Sequence of chain 1.A:
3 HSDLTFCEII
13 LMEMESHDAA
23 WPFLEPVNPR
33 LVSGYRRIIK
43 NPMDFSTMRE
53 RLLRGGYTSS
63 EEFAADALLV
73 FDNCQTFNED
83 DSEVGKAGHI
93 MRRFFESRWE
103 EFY

Binding-site contacts:
Ligand atom O11 contacts residue VAL29 of chain 1.A at 4.2 Å.
Ligand atom C12 contacts residue VAL29 of chain 1.A at 4.5 Å (hydrophobic).
Ligand atom C01 contacts residue PRO24 of chain 1.A at 4.2 Å (hydrophobic).
Ligand atom CL contacts residue VAL34 of chain 1.A at 3.7 Å.
Ligand atom C07 contacts residue VAL86 of chain 1.A at 4.3 Å (hydrophobic).
Ligand atom C09 contacts residue VAL86 of chain 1.A at 4.5 Å (hydrophobic).
Ligand atom O05 contacts residue VAL34 of chain 1.A at 4.5 Å.
Ligand atom N08 contacts residue VAL29 of chain 1.A at 3.4 Å.
Ligand atom C04 contacts residue VAL86 of chain 1.A at 4.4 Å (hydrophobic).
Ligand atom C10 contacts residue PHE79 of chain 1.A at 4.4 Å (hydrophobic).
Ligand atom C12 contacts residue PHE79 of chain 1.A at 3.8 Å (hydrophobic).
Ligand atom C13 contacts residue VAL86 of chain 1.A at 4.0 Å (hydrophobic).
Ligand atom O03 contacts residue PRO24 of chain 1.A at 3.9 Å.
Ligand atom O11 contacts residue PHE79 of chain 1.A at 4.0 Å.
Ligand atom C09 contacts residue VAL29 of chain 1.A at 3.5 Å (hydrophobic).
Ligand atom C06 contacts residue VAL86 of chain 1.A at 4.0 Å (hydrophobic).
Ligand atom CL contacts residue VAL86 of chain 1.A at 4.5 Å.
Ligand atom C10 contacts residue VAL86 of chain 1.A at 4.0 Å (hydrophobic).
Ligand atom O03 contacts residue TRP23 of chain 1.A at 4.2 Å.
Ligand atom C13 contacts residue ASN80 of chain 1.A at 4.4 Å.
Ligand atom C10 contacts residue ASN80 of chain 1.A at 3.6 Å.
Ligand atom C06 contacts residue VAL29 of chain 1.A at 4.4 Å (hydrophobic).
Ligand atom O11 contacts residue ASN80 of chain 1.A at 3.0 Å (h-bond).
Ligand atom C12 contacts residue TYR37 of chain 1.A at 4.5 Å (hydrophobic).
Ligand atom C01 contacts residue TRP23 of chain 1.A at 3.5 Å (hydrophobic).
Ligand atom C09 contacts residue PRO24 of chain 1.A at 3.4 Å (hydrophobic).
Ligand atom C07 contacts residue PRO24 of chain 1.A at 3.3 Å (hydrophobic).
Ligand atom C13 contacts residue VAL34 of chain 1.A at 4.3 Å (hydrophobic).
Ligand atom C09 contacts residue PHE25 of chain 1.A at 3.8 Å (hydrophobic).
Ligand atom C07 contacts residue VAL29 of chain 1.A at 3.7 Å (hydrophobic).
Ligand atom C12 contacts residue ASN80 of chain 1.A at 3.6 Å.
Ligand atom O11 contacts residue TYR37 of chain 1.A at 3.5 Å.
Ligand atom C12 contacts residue VAL86 of chain 1.A at 4.3 Å (hydrophobic).
Ligand atom N08 contacts residue PRO24 of chain 1.A at 3.8 Å.
Ligand atom N08 contacts residue VAL86 of chain 1.A at 4.0 Å.
Ligand atom C10 contacts residue VAL29 of chain 1.A at 3.8 Å (hydrophobic).
Ligand atom O11 contacts residue VAL86 of chain 1.A at 4.3 Å.
Ligand atom C10 contacts residue TYR37 of chain 1.A at 4.0 Å (hydrophobic).

This protein binds this small molecule.
Small molecule (SMILES): CCOC(=O)c1cn(C)c(=O)cc1Cl